Binding-site contacts:
Ligand atom NAF contacts residue GLY166 of chain 2.A at 3.7 Å.
Ligand atom NAF contacts residue TRP130 of chain 2.A at 3.6 Å.
Ligand atom NAE contacts residue ARG167 of chain 2.A at 4.1 Å.
Ligand atom NAF contacts residue ARG167 of chain 2.A at 3.1 Å (salt-bridge).
Ligand atom NAA contacts residue HIS259 of chain 2.A at 4.0 Å.
Ligand atom NAE contacts residue TYR164 of chain 2.A at 4.0 Å.
Ligand atom NAE contacts residue TRP130 of chain 2.A at 2.7 Å (h-bond).
Ligand atom CAG contacts residue TRP130 of chain 2.A at 3.7 Å (hydrophobic).
Ligand atom NAF contacts residue THR165 of chain 2.A at 4.1 Å.
Ligand atom NAA contacts residue GLU36 of chain 2.A at 4.0 Å.
Ligand atom NAB contacts residue TRP130 of chain 2.A at 4.1 Å.
Ligand atom CAH contacts residue TRP130 of chain 2.A at 3.6 Å (hydrophobic).
Ligand atom OAC contacts residue GLU36 of chain 2.A at 2.5 Å (salt-bridge).
Ligand atom NAE contacts residue GLU36 of chain 2.A at 4.1 Å.
Ligand atom NAA contacts residue TYR164 of chain 2.A at 3.4 Å.
Ligand atom OAC contacts residue HIS259 of chain 2.A at 3.0 Å (h-bond).
Ligand atom NAA contacts residue HIS126 of chain 2.A at 4.0 Å.
Ligand atom CAI contacts residue TRP130 of chain 2.A at 3.1 Å (hydrophobic).
Ligand atom NAE contacts residue THR165 of chain 2.A at 3.1 Å (h-bond).
Ligand atom CAG contacts residue TYR164 of chain 2.A at 4.1 Å (hydrophobic).
Ligand atom CAH contacts residue ARG167 of chain 2.A at 4.1 Å.
Ligand atom CAH contacts residue PHE53 of chain 2.A at 3.9 Å (hydrophobic).
Ligand atom NAE contacts residue GLY166 of chain 2.A at 3.6 Å.
Ligand atom OAC contacts residue TRP130 of chain 2.A at 3.5 Å (h-bond).
Ligand atom CAG contacts residue ASN34 of chain 2.A at 4.1 Å.
Ligand atom CAG contacts residue HIS259 of chain 2.A at 3.9 Å.
Ligand atom CAG contacts residue HIS126 of chain 2.A at 3.7 Å.
Ligand atom NAB contacts residue PHE53 of chain 2.A at 3.1 Å.
Ligand atom CAD contacts residue THR165 of chain 2.A at 2.9 Å.
Ligand atom NAE contacts residue HIS126 of chain 2.A at 2.8 Å (h-bond).
Ligand atom CAD contacts residue GLY166 of chain 2.A at 3.3 Å.
Ligand atom CAD contacts residue TRP130 of chain 2.A at 3.1 Å (hydrophobic).
Ligand atom CAG contacts residue GLU36 of chain 2.A at 3.3 Å.
Ligand atom NAA contacts residue ASN34 of chain 2.A at 3.6 Å.
Ligand atom OAC contacts residue HIS126 of chain 2.A at 4.0 Å.
Ligand atom OAC contacts residue LEU54 of chain 2.A at 4.1 Å.
Ligand atom CAD contacts residue ARG167 of chain 2.A at 3.0 Å.
Ligand atom CAI contacts residue GLU36 of chain 2.A at 3.8 Å.
Ligand atom CAI contacts residue HIS126 of chain 2.A at 3.6 Å.
Ligand atom CAD contacts residue HIS126 of chain 2.A at 3.8 Å.

This small molecule binds to this protein.
Small molecule (SMILES): NC(=O)c1nc[nH]c1N

Sequence of chain 2.A:
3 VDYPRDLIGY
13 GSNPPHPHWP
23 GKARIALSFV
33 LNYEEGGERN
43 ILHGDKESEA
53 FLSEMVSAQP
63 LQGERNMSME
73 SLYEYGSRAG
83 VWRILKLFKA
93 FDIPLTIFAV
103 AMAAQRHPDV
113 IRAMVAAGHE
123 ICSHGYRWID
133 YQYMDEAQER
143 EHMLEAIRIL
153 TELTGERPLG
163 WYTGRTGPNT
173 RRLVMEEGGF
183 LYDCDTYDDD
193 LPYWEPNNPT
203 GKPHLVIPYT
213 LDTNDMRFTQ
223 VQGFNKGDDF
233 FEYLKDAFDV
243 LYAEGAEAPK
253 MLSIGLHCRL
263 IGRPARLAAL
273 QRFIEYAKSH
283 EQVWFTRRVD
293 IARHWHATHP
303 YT